Binding-site contacts:
Ligand atom C31 contacts residue ALA150 of chain 21.A at 3.1 Å (hydrophobic).
Ligand atom O1 contacts residue TYR152 of chain 21.A at 3.9 Å.
Ligand atom C4 contacts residue MET224 of chain 21.A at 3.8 Å (hydrophobic).
Ligand atom C4B contacts residue LEU106 of chain 21.A at 4.0 Å (hydrophobic).
Ligand atom C4 contacts residue TYR152 of chain 21.A at 3.9 Å (hydrophobic).
Ligand atom C3C contacts residue TYR128 of chain 21.A at 3.9 Å (hydrophobic).
Ligand atom C5C contacts residue TYR128 of chain 21.A at 3.5 Å (hydrophobic).
Ligand atom C5B contacts residue LEU106 of chain 21.A at 3.8 Å (hydrophobic).
Ligand atom N2 contacts residue PHE186 of chain 21.A at 3.7 Å.
Ligand atom C6C contacts residue VAL191 of chain 21.A at 3.2 Å (hydrophobic).
Ligand atom C2C contacts residue TYR152 of chain 21.A at 4.0 Å (hydrophobic).
Ligand atom C7C contacts residue TYR128 of chain 21.A at 3.6 Å (hydrophobic).
Ligand atom C5 contacts residue TYR152 of chain 21.A at 3.8 Å (hydrophobic).
Ligand atom O1B contacts residue ILE104 of chain 21.A at 3.9 Å.
Ligand atom C4C contacts residue ILE104 of chain 21.A at 3.9 Å (hydrophobic).
Ligand atom C7C contacts residue TYR197 of chain 21.A at 3.8 Å (hydrophobic).
Ligand atom C1C contacts residue TYR152 of chain 21.A at 4.0 Å (hydrophobic).
Ligand atom CM1 contacts residue SER107 of chain 21.A at 3.9 Å.
Ligand atom O1 contacts residue PHE186 of chain 21.A at 3.5 Å.
Ligand atom O1 contacts residue ALA24 of chain 21.C at 3.6 Å.
Ligand atom C3 contacts residue PRO174 of chain 21.A at 3.8 Å (hydrophobic).
Ligand atom C3C contacts residue VAL188 of chain 21.A at 3.3 Å (hydrophobic).
Ligand atom C31 contacts residue SER175 of chain 21.A at 3.6 Å.
Ligand atom C3 contacts residue PHE186 of chain 21.A at 3.8 Å (hydrophobic).
Ligand atom N2 contacts residue PRO174 of chain 21.A at 3.9 Å.
Ligand atom C5B contacts residue TYR197 of chain 21.A at 3.8 Å (hydrophobic).
Ligand atom C5C contacts residue ILE104 of chain 21.A at 3.8 Å (hydrophobic).
Ligand atom C4A contacts residue ASN198 of chain 21.A at 3.9 Å.
Ligand atom C2C contacts residue VAL188 of chain 21.A at 3.2 Å (hydrophobic).
Ligand atom N2 contacts residue ALA24 of chain 21.C at 3.4 Å.
Ligand atom C6B contacts residue TYR197 of chain 21.A at 3.7 Å (hydrophobic).
Ligand atom C4C contacts residue TYR152 of chain 21.A at 3.8 Å (hydrophobic).
Ligand atom C7C contacts residue VAL191 of chain 21.A at 4.0 Å (hydrophobic).
Ligand atom C31 contacts residue VAL176 of chain 21.A at 3.3 Å (hydrophobic).
Ligand atom C4 contacts residue PHE186 of chain 21.A at 3.6 Å (hydrophobic).
Ligand atom O1B contacts residue TYR128 of chain 21.A at 3.9 Å.
Ligand atom O1 contacts residue VAL188 of chain 21.A at 3.8 Å.
Ligand atom C5 contacts residue PHE186 of chain 21.A at 3.5 Å (hydrophobic).
Ligand atom C31 contacts residue PRO174 of chain 21.A at 3.4 Å (hydrophobic).
Ligand atom C6B contacts residue LEU106 of chain 21.A at 4.0 Å (hydrophobic).

Sequence of chain 21.C:
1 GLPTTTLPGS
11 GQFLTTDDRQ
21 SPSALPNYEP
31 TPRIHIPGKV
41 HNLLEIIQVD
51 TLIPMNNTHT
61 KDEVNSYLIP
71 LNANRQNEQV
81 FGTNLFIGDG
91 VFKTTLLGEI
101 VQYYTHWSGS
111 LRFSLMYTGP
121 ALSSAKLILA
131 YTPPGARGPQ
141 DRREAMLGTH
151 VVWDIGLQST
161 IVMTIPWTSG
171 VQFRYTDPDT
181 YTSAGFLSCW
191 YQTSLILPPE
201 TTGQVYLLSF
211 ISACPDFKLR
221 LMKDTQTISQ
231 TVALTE

This small molecule binds to this protein.
Small molecule (SMILES): Cc1cc(CCCCCCCOc2ccc(C3=N[C@@H](C)CO3)cc2)on1

Sequence of chain 21.A:
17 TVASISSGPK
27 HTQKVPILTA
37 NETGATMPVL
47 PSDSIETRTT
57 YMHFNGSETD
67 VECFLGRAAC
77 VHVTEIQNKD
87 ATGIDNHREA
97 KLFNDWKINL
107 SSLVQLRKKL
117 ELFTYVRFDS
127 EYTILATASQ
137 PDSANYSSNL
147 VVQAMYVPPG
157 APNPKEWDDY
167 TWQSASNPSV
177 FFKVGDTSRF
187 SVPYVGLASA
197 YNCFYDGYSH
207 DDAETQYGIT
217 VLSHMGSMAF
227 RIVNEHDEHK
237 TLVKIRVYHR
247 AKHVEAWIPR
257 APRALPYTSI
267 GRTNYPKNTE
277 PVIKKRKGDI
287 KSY